The small molecule below binds the protein below.
Small molecule (SMILES): C[C@H](CC[C@@H]1OC1(C)C)[C@H]1CC[C@H]2[C@@H]3CC=C4C[C@@H](O)CC[C@]4(C)[C@H]3CC[C@]12C

Binding-site contacts:
Ligand atom C18 contacts residue GLY393 of chain 1.A at 3.3 Å.
Ligand atom C23 contacts residue MET525 of chain 1.A at 3.2 Å (hydrophobic).
Ligand atom C4 contacts residue PHE391 of chain 1.A at 3.1 Å (hydrophobic).
Ligand atom C2 contacts residue PHE391 of chain 1.A at 4.2 Å (hydrophobic).
Ligand atom C22 contacts residue GLY393 of chain 1.A at 3.5 Å.
Ligand atom C16 contacts residue ARG400 of chain 1.A at 3.8 Å.
Ligand atom C16 contacts residue HIS470 of chain 1.A at 3.6 Å.
Ligand atom C12 contacts residue HIS470 of chain 1.A at 4.2 Å.
Ligand atom C26 contacts residue ASN521 of chain 1.A at 4.1 Å.
Ligand atom C25 contacts residue ASN521 of chain 1.A at 4.1 Å.
Ligand atom C1 contacts residue PHE391 of chain 1.A at 4.4 Å (hydrophobic).
Ligand atom C20 contacts residue TRP281 of chain 1.A at 4.2 Å (hydrophobic).
Ligand atom C1 contacts residue ARG400 of chain 1.A at 4.5 Å.
Ligand atom C14 contacts residue ARG400 of chain 1.A at 4.2 Å.
Ligand atom C14 contacts residue VAL392 of chain 1.A at 3.9 Å (hydrophobic).
Ligand atom O24 contacts residue TYR394 of chain 1.A at 3.9 Å.
Ligand atom C6 contacts residue PHE391 of chain 1.A at 3.0 Å (hydrophobic).
Ligand atom C29 contacts residue THR466 of chain 1.A at 4.1 Å.
Ligand atom C26 contacts residue MET525 of chain 1.A at 3.9 Å (hydrophobic).
Ligand atom C29 contacts residue ALA524 of chain 1.A at 4.2 Å (hydrophobic).
Ligand atom O27 contacts residue ASN521 of chain 1.A at 3.5 Å (h-bond).
Ligand atom C18 contacts residue VAL392 of chain 1.A at 3.9 Å (hydrophobic).
Ligand atom C18 contacts residue TYR394 of chain 1.A at 4.2 Å (hydrophobic).
Ligand atom C9 contacts residue ARG400 of chain 1.A at 4.1 Å.
Ligand atom C9 contacts residue VAL392 of chain 1.A at 3.2 Å (hydrophobic).
Ligand atom C21 contacts residue ASN521 of chain 1.A at 3.0 Å.
Ligand atom C29 contacts residue MET525 of chain 1.A at 3.3 Å (hydrophobic).
Ligand atom C4 contacts residue VAL392 of chain 1.A at 4.1 Å (hydrophobic).
Ligand atom C17 contacts residue ASN521 of chain 1.A at 4.4 Å.
Ligand atom C13 contacts residue PHE391 of chain 1.A at 3.6 Å (hydrophobic).
Ligand atom C20 contacts residue MET525 of chain 1.A at 3.9 Å (hydrophobic).
Ligand atom C23 contacts residue ASN521 of chain 1.A at 3.9 Å.
Ligand atom C25 contacts residue MET525 of chain 1.A at 4.0 Å (hydrophobic).
Ligand atom O24 contacts residue GLY393 of chain 1.A at 2.6 Å (h-bond).
Ligand atom C12 contacts residue ARG400 of chain 1.A at 4.0 Å.
Ligand atom C9 contacts residue PHE391 of chain 1.A at 3.5 Å (hydrophobic).
Ligand atom C29 contacts residue ASN521 of chain 1.A at 3.5 Å.
Ligand atom C18 contacts residue ARG400 of chain 1.A at 4.2 Å.

Sequence of chain 1.A:
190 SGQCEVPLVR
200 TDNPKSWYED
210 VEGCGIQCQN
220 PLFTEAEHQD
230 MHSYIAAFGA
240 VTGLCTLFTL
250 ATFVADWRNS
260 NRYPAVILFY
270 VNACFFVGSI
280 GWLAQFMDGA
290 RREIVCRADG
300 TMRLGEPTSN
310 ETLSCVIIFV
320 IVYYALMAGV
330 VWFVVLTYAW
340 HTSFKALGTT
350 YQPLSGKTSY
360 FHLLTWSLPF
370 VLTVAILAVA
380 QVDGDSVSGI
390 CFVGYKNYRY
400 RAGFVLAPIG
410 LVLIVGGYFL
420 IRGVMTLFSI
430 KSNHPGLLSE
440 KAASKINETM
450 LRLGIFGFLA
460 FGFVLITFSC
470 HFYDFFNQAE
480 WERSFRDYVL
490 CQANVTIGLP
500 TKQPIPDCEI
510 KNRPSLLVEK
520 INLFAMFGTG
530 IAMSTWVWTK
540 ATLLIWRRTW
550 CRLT